Binding-site contacts:
Ligand atom NB1 contacts residue ALA51 of chain 1.A at 3.7 Å.
Ligand atom CB6 contacts residue LEU108 of chain 1.A at 3.7 Å (hydrophobic).
Ligand atom CC5 contacts residue LEU167 of chain 1.A at 4.0 Å (hydrophobic).
Ligand atom NB1 contacts residue MET109 of chain 1.A at 3.1 Å (h-bond).
Ligand atom CB2 contacts residue HIS107 of chain 1.A at 3.6 Å.
Ligand atom CD5 contacts residue VAL38 of chain 1.A at 3.8 Å (hydrophobic).
Ligand atom C1 contacts residue ASP168 of chain 1.A at 4.0 Å.
Ligand atom CC2 contacts residue LEU167 of chain 1.A at 4.0 Å (hydrophobic).
Ligand atom FD3 contacts residue LEU104 of chain 1.A at 3.3 Å.
Ligand atom CD4 contacts residue LEU104 of chain 1.A at 4.1 Å (hydrophobic).
Ligand atom CB2 contacts residue ALA51 of chain 1.A at 3.6 Å (hydrophobic).
Ligand atom FD3 contacts residue VAL105 of chain 1.A at 3.4 Å.
Ligand atom CD5 contacts residue ALA51 of chain 1.A at 4.0 Å (hydrophobic).
Ligand atom CB2 contacts residue THR106 of chain 1.A at 3.6 Å.
Ligand atom FD3 contacts residue LEU75 of chain 1.A at 4.0 Å.
Ligand atom CB6 contacts residue GLY110 of chain 1.A at 3.8 Å.
Ligand atom CD4 contacts residue THR106 of chain 1.A at 3.9 Å.
Ligand atom CB3 contacts residue ILE84 of chain 1.A at 4.1 Å (hydrophobic).
Ligand atom C1 contacts residue LYS152 of chain 1.A at 3.9 Å.
Ligand atom O2 contacts residue SER154 of chain 1.A at 3.5 Å.
Ligand atom CA2 contacts residue ASP168 of chain 1.A at 3.0 Å.
Ligand atom NC1 contacts residue LEU167 of chain 1.A at 3.8 Å.
Ligand atom CB2 contacts residue MET109 of chain 1.A at 3.7 Å (hydrophobic).
Ligand atom CA1 contacts residue ASP168 of chain 1.A at 3.3 Å.
Ligand atom FD3 contacts residue THR106 of chain 1.A at 3.8 Å.
Ligand atom CD4 contacts residue LYS53 of chain 1.A at 3.6 Å.
Ligand atom C1 contacts residue ASN155 of chain 1.A at 3.4 Å.
Ligand atom NB1 contacts residue LEU108 of chain 1.A at 3.6 Å.
Ligand atom CD4 contacts residue ALA51 of chain 1.A at 3.6 Å (hydrophobic).
Ligand atom CD3 contacts residue THR106 of chain 1.A at 3.9 Å.
Ligand atom CC4 contacts residue VAL38 of chain 1.A at 3.8 Å (hydrophobic).
Ligand atom NB1 contacts residue GLY110 of chain 1.A at 3.9 Å.
Ligand atom CB3 contacts residue THR106 of chain 1.A at 3.8 Å.
Ligand atom CB6 contacts residue ALA51 of chain 1.A at 4.0 Å (hydrophobic).
Ligand atom NB1 contacts residue HIS107 of chain 1.A at 4.0 Å.
Ligand atom CD5 contacts residue LYS53 of chain 1.A at 3.7 Å.
Ligand atom CD2 contacts residue LEU75 of chain 1.A at 3.8 Å (hydrophobic).
Ligand atom CB3 contacts residue ALA51 of chain 1.A at 3.9 Å (hydrophobic).
Ligand atom CB6 contacts residue MET109 of chain 1.A at 3.9 Å (hydrophobic).
Ligand atom CA4 contacts residue SER154 of chain 1.A at 4.1 Å.

The protein below binds the small molecule below.
Small molecule (SMILES): C[S@](=O)c1ccc(-c2nc(-c3ccc(F)cc3)c(-c3ccncc3)[nH]2)cc1

Sequence of chain 1.A:
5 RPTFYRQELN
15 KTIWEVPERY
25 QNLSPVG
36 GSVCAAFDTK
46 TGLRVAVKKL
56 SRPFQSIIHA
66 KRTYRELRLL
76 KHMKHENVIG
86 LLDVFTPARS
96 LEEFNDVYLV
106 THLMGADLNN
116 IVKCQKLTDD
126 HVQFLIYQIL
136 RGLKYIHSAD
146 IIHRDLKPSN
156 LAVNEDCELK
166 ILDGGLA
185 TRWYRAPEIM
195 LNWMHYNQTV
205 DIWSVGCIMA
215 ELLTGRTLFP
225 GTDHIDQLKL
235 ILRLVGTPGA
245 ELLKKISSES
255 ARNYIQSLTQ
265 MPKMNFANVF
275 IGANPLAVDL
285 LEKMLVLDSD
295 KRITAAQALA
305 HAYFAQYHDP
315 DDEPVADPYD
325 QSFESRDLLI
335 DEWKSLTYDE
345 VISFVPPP